Binding-site contacts:
Ligand atom O16 contacts residue GLY12 of chain 1.A at 3.6 Å (h-bond).
Ligand atom P15 contacts residue GLY12 of chain 1.A at 3.6 Å.
Ligand atom C23 contacts residue MET90 of chain 1.A at 3.7 Å (hydrophobic).
Ligand atom O17 contacts residue SER13 of chain 1.A at 4.0 Å.
Ligand atom N24 contacts residue HIS109 of chain 1.A at 3.6 Å.
Ligand atom O18 contacts residue ASN14 of chain 1.A at 3.0 Å (h-bond).
Ligand atom O17 contacts residue THR11 of chain 1.A at 3.5 Å (h-bond).
Ligand atom O8 contacts residue PRO110 of chain 1.A at 3.4 Å.
Ligand atom P15 contacts residue LYS171 of chain 1.A at 4.0 Å.
Ligand atom N24 contacts residue GLY118 of chain 1.A at 3.4 Å (h-bond).
Ligand atom O4 contacts residue GLY88 of chain 1.A at 3.9 Å.
Ligand atom N24 contacts residue 3Y91 of chain 1.C at 3.0 Å.
Ligand atom O12 contacts residue LYS171 of chain 1.A at 3.4 Å (salt-bridge).
Ligand atom O16 contacts residue LYS171 of chain 1.A at 3.1 Å (salt-bridge).
Ligand atom O6 contacts residue LYS171 of chain 1.A at 3.7 Å.
Ligand atom N24 contacts residue MET90 of chain 1.A at 3.9 Å.
Ligand atom O18 contacts residue SER13 of chain 1.A at 3.6 Å (h-bond).
Ligand atom O6 contacts residue GLU174 of chain 1.A at 2.8 Å (salt-bridge).
Ligand atom O22 contacts residue MET90 of chain 1.A at 3.8 Å.
Ligand atom N19 contacts residue ILE108 of chain 1.A at 3.8 Å.
Ligand atom N19 contacts residue MET90 of chain 1.A at 4.0 Å.
Ligand atom C21 contacts residue PRO110 of chain 1.A at 3.5 Å (hydrophobic).
Ligand atom O8 contacts residue ILE108 of chain 1.A at 3.7 Å.
Ligand atom O22 contacts residue PRO110 of chain 1.A at 3.4 Å.
Ligand atom C1 contacts residue ASN14 of chain 1.A at 3.7 Å.
Ligand atom C23 contacts residue ILE108 of chain 1.A at 4.0 Å (hydrophobic).
Ligand atom O8 contacts residue GLU174 of chain 1.A at 2.8 Å (salt-bridge).
Ligand atom C10 contacts residue GLY88 of chain 1.A at 3.5 Å.
Ligand atom O16 contacts residue THR11 of chain 1.A at 3.8 Å.
Ligand atom O17 contacts residue GLY12 of chain 1.A at 2.8 Å (h-bond).
Ligand atom O16 contacts residue SER13 of chain 1.A at 2.6 Å (h-bond).
Ligand atom C21 contacts residue MET90 of chain 1.A at 3.7 Å (hydrophobic).
Ligand atom N19 contacts residue PRO110 of chain 1.A at 3.8 Å.
Ligand atom P15 contacts residue ASN14 of chain 1.A at 4.0 Å.
Ligand atom C2 contacts residue GLU174 of chain 1.A at 3.3 Å.
Ligand atom C3 contacts residue PRO110 of chain 1.A at 3.9 Å (hydrophobic).
Ligand atom C23 contacts residue 3Y91 of chain 1.C at 4.0 Å.
Ligand atom C1 contacts residue GLU174 of chain 1.A at 3.1 Å.
Ligand atom O16 contacts residue ASN14 of chain 1.A at 4.0 Å.
Ligand atom P15 contacts residue SER13 of chain 1.A at 3.5 Å.

Sequence of chain 1.A:
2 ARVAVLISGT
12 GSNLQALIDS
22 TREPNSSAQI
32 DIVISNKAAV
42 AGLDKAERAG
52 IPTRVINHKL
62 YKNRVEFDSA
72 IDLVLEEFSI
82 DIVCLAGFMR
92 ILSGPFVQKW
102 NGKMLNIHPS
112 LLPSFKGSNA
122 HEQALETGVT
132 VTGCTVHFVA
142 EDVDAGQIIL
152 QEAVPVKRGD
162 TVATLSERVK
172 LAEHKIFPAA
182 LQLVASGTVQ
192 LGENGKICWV

A small-molecule ligand and the protein it binds are described below.
Small molecule (SMILES): NCC(=O)N[C@@H]1O[C@H](COP(=O)([O-])[O-])[C@@H](O)[C@H]1O